Sequence of chain 2.A:
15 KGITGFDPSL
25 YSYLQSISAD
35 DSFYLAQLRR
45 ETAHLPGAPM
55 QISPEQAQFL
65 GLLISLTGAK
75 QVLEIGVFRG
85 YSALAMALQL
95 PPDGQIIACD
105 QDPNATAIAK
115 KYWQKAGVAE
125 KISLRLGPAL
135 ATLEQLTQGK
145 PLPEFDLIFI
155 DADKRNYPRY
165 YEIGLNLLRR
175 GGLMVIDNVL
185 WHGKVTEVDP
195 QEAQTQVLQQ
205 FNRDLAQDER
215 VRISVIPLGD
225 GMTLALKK

A protein and the small-molecule ligand that binds it are described below.
Small molecule (SMILES): COc1cc(/C=C/C(=O)O)ccc1O

Binding-site contacts:
Ligand atom C10 contacts residue 4FE1 of chain 2.E at 2.3 Å.
Ligand atom C3 contacts residue 4FE1 of chain 2.E at 0.1 Å.
Ligand atom O4 contacts residue MG1 of chain 2.B at 2.4 Å.
Ligand atom C4 contacts residue MG1 of chain 2.B at 3.1 Å.
Ligand atom C1 contacts residue MET54 of chain 2.A at 3.7 Å (hydrophobic).
Ligand atom O1 contacts residue 4FE1 of chain 2.E at 0.4 Å (h-bond).
Ligand atom C7 contacts residue 4FE1 of chain 2.E at 0.2 Å.
Ligand atom C2 contacts residue 4FE1 of chain 2.E at 0.1 Å.
Ligand atom C3 contacts residue LYS158 of chain 2.A at 3.6 Å.
Ligand atom C4 contacts residue 4FE1 of chain 2.E at 0.2 Å.
Ligand atom C5 contacts residue MET54 of chain 2.A at 3.3 Å (hydrophobic).
Ligand atom O4 contacts residue ASN182 of chain 2.A at 3.0 Å (h-bond).
Ligand atom C5 contacts residue 4FE1 of chain 2.E at 0.3 Å.
Ligand atom C4 contacts residue MET54 of chain 2.A at 3.9 Å (hydrophobic).
Ligand atom C6 contacts residue ASN182 of chain 2.A at 3.9 Å.
Ligand atom C8 contacts residue 4FE1 of chain 2.E at 0.4 Å.
Ligand atom C2 contacts residue TRP185 of chain 2.A at 3.7 Å (hydrophobic).
Ligand atom O4 contacts residue MET54 of chain 2.A at 4.0 Å.
Ligand atom C4 contacts residue ASN182 of chain 2.A at 3.5 Å.
Ligand atom O3 contacts residue LYS158 of chain 2.A at 3.3 Å.
Ligand atom C8 contacts residue HIS186 of chain 2.A at 3.4 Å.
Ligand atom O3 contacts residue ALA156 of chain 2.A at 3.8 Å.
Ligand atom C9 contacts residue 4FE1 of chain 2.E at 0.5 Å.
Ligand atom C1 contacts residue 4FE1 of chain 2.E at 0.1 Å.
Ligand atom O3 contacts residue 4FE1 of chain 2.E at 1.4 Å.
Ligand atom O2 contacts residue 4FE1 of chain 2.E at 0.7 Å (h-bond).
Ligand atom C6 contacts residue 4FE1 of chain 2.E at 0.3 Å.
Ligand atom C9 contacts residue HIS186 of chain 2.A at 3.5 Å.
Ligand atom C2 contacts residue MET54 of chain 2.A at 3.8 Å (hydrophobic).
Ligand atom O4 contacts residue ASP155 of chain 2.A at 3.1 Å (salt-bridge).
Ligand atom O4 contacts residue 4FE1 of chain 2.E at 0.2 Å (h-bond).
Ligand atom C5 contacts residue ASN182 of chain 2.A at 3.4 Å.
Ligand atom C5 contacts residue MG1 of chain 2.B at 3.0 Å.
Ligand atom C5 contacts residue LYS15 of chain 2.A at 4.0 Å.
Ligand atom C10 contacts residue MET54 of chain 2.A at 3.7 Å (hydrophobic).
Ligand atom C6 contacts residue MET54 of chain 2.A at 3.6 Å (hydrophobic).
Ligand atom O2 contacts residue HIS186 of chain 2.A at 3.6 Å (h-bond).
Ligand atom O4 contacts residue LYS158 of chain 2.A at 2.7 Å (salt-bridge).
Ligand atom C4 contacts residue LYS158 of chain 2.A at 3.4 Å.
Ligand atom C1 contacts residue TRP185 of chain 2.A at 4.0 Å (hydrophobic).